This protein binds this small molecule.
Small molecule (SMILES): CCCCNc1ncc(C(=O)NCc2ccc(S(N)(=O)=O)cc2)c(NC2CCC(O)CC2)n1

Binding-site contacts:
Ligand atom C13 contacts residue MET123 of chain 1.A at 3.7 Å (hydrophobic).
Ligand atom C08 contacts residue MET123 of chain 1.A at 3.2 Å (hydrophobic).
Ligand atom N07 contacts residue PRO121 of chain 1.A at 3.9 Å.
Ligand atom N12 contacts residue MET123 of chain 1.A at 2.9 Å (h-bond).
Ligand atom C13 contacts residue GLY126 of chain 1.A at 3.8 Å.
Ligand atom C17 contacts residue PHE122 of chain 1.A at 3.6 Å (hydrophobic).
Ligand atom C08 contacts residue MET179 of chain 1.A at 3.5 Å (hydrophobic).
Ligand atom C09 contacts residue MET179 of chain 1.A at 3.7 Å (hydrophobic).
Ligand atom N05 contacts residue ALA66 of chain 1.A at 3.4 Å.
Ligand atom N25 contacts residue LEU42 of chain 1.A at 3.6 Å.
Ligand atom C09 contacts residue MET123 of chain 1.A at 4.0 Å (hydrophobic).
Ligand atom C01 contacts residue ASP190 of chain 1.A at 3.5 Å.
Ligand atom N05 contacts residue PRO121 of chain 1.A at 3.2 Å (h-bond).
Ligand atom C16 contacts residue PHE122 of chain 1.A at 3.4 Å (hydrophobic).
Ligand atom C32 contacts residue MET179 of chain 1.A at 4.0 Å (hydrophobic).
Ligand atom C27 contacts residue GLY43 of chain 1.A at 3.9 Å.
Ligand atom C18 contacts residue PHE122 of chain 1.A at 4.0 Å (hydrophobic).
Ligand atom C15 contacts residue PHE122 of chain 1.A at 3.5 Å (hydrophobic).
Ligand atom C10 contacts residue MET123 of chain 1.A at 3.9 Å (hydrophobic).
Ligand atom C19 contacts residue LYS124 of chain 1.A at 3.3 Å.
Ligand atom C13 contacts residue LYS124 of chain 1.A at 4.0 Å.
Ligand atom C15 contacts residue LEU42 of chain 1.A at 3.7 Å (hydrophobic).
Ligand atom C04 contacts residue PRO121 of chain 1.A at 3.8 Å (hydrophobic).
Ligand atom C16 contacts residue LEU42 of chain 1.A at 3.8 Å (hydrophobic).
Ligand atom N33 contacts residue ALA66 of chain 1.A at 4.0 Å.
Ligand atom C06 contacts residue PRO121 of chain 1.A at 4.0 Å (hydrophobic).
Ligand atom C03 contacts residue MET179 of chain 1.A at 3.6 Å (hydrophobic).
Ligand atom N07 contacts residue MET179 of chain 1.A at 3.7 Å.
Ligand atom C24 contacts residue MET179 of chain 1.A at 4.0 Å (hydrophobic).
Ligand atom C27 contacts residue LEU42 of chain 1.A at 3.6 Å (hydrophobic).
Ligand atom C24 contacts residue LEU42 of chain 1.A at 4.0 Å (hydrophobic).
Ligand atom C01 contacts residue ALA189 of chain 1.A at 3.9 Å (hydrophobic).
Ligand atom C06 contacts residue MET179 of chain 1.A at 4.0 Å (hydrophobic).
Ligand atom C14 contacts residue PHE122 of chain 1.A at 3.9 Å (hydrophobic).
Ligand atom N12 contacts residue GLY126 of chain 1.A at 3.6 Å.
Ligand atom N23 contacts residue PHE122 of chain 1.A at 4.0 Å.
Ligand atom C06 contacts residue ALA66 of chain 1.A at 3.7 Å (hydrophobic).
Ligand atom N07 contacts residue MET123 of chain 1.A at 3.2 Å (h-bond).
Ligand atom C04 contacts residue ILE99 of chain 1.A at 3.4 Å (hydrophobic).
Ligand atom O21 contacts residue GLU52 of chain 1.A at 3.8 Å.

Sequence of chain 1.A:
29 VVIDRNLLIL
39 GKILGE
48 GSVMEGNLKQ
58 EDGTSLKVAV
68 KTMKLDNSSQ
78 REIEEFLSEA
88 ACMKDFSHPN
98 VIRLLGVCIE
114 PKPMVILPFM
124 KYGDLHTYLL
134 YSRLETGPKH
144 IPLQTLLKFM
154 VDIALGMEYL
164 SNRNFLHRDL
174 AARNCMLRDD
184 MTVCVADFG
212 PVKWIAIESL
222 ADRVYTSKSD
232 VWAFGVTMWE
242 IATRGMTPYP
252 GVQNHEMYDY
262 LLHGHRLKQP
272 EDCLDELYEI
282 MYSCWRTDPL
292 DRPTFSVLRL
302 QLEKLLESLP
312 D